This protein binds this small molecule.
Small molecule (SMILES): CC(=O)N[C@@H]1[C@@H](O)[C@H](O)[C@@H](CO)O[C@H]1O

Sequence of chain 1.D:
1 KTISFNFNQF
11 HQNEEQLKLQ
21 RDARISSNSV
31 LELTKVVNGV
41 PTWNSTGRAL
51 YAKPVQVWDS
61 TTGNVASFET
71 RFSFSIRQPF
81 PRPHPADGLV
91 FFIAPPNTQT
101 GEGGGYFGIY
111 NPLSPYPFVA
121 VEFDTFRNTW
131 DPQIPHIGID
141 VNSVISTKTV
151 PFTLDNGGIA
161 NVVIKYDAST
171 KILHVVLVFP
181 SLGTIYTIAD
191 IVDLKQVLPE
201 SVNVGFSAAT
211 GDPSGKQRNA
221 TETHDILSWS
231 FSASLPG

Binding-site contacts:
Ligand atom O7 contacts residue TRP43 of chain 1.D at 4.4 Å.
Ligand atom C5 contacts residue ASN44 of chain 1.D at 3.7 Å.
Ligand atom C2 contacts residue ASN44 of chain 1.D at 2.5 Å.
Ligand atom C7 contacts residue ASN44 of chain 1.D at 3.5 Å.
Ligand atom O7 contacts residue ASN44 of chain 1.D at 3.4 Å (h-bond).
Ligand atom C3 contacts residue ASN44 of chain 1.D at 3.8 Å.
Ligand atom N2 contacts residue PRO213 of chain 1.D at 4.2 Å.
Ligand atom C1 contacts residue ASN44 of chain 1.D at 1.4 Å.
Ligand atom N2 contacts residue ASN44 of chain 1.D at 2.9 Å (h-bond).
Ligand atom O6 contacts residue ARG21 of chain 1.D at 3.2 Å (salt-bridge).
Ligand atom O5 contacts residue ASN44 of chain 1.D at 2.4 Å (h-bond).
Ligand atom C4 contacts residue ASN44 of chain 1.D at 4.3 Å.